The small molecule below binds the protein below.
Small molecule (SMILES): Nc1ncnc2c1ncn2[C@@H]1O[C@H](CO[P](=O)(O)O[C@H]2[C@@H](O)[C@H](n3cnc4c(N)ncnc43)O[C@@H]2CO[P](=O)(O)O[C@H]2[C@@H](O)[C@H](n3cnc4c(N)ncnc43)O[C@@H]2COP(=O)(O)O)[C@@H](O)[C@H]1O

Binding-site contacts:
Ligand atom C6 contacts residue U2 of chain 52.C at 4.1 Å.
Ligand atom N1 contacts residue U2 of chain 52.C at 3.5 Å (h-bond).
Ligand atom C2 contacts residue U3 of chain 52.C at 3.0 Å.
Ligand atom C6 contacts residue U1 of chain 52.C at 3.6 Å.
Ligand atom N3 contacts residue U2 of chain 52.C at 3.7 Å.
Ligand atom N1 contacts residue U1 of chain 52.C at 2.8 Å (h-bond).
Ligand atom N6 contacts residue U3 of chain 52.C at 3.0 Å (h-bond).
Ligand atom N6 contacts residue U2 of chain 52.C at 4.2 Å.
Ligand atom C6 contacts residue U3 of chain 52.C at 3.3 Å.
Ligand atom N1 contacts residue U3 of chain 52.C at 2.7 Å (h-bond).
Ligand atom N3 contacts residue U3 of chain 52.C at 4.2 Å.
Ligand atom C2 contacts residue U2 of chain 52.C at 3.2 Å.
Ligand atom C4 contacts residue U2 of chain 52.C at 4.3 Å.
Ligand atom C2 contacts residue U1 of chain 52.C at 3.5 Å.
Ligand atom N6 contacts residue U1 of chain 52.C at 2.8 Å (h-bond).